Binding-site contacts:
Ligand atom O7 contacts residue ASN2 of chain 2.A at 4.2 Å.
Ligand atom C4 contacts residue ASN2 of chain 2.A at 4.2 Å.
Ligand atom C6 contacts residue ASN2 of chain 2.A at 4.5 Å.
Ligand atom C1 contacts residue ASN2 of chain 2.A at 1.4 Å.
Ligand atom C8 contacts residue ASN2 of chain 2.A at 3.4 Å.
Ligand atom N2 contacts residue ASN2 of chain 2.A at 2.9 Å (h-bond).
Ligand atom C3 contacts residue ASN2 of chain 2.A at 3.8 Å.
Ligand atom C7 contacts residue ASN2 of chain 2.A at 3.3 Å.
Ligand atom C2 contacts residue ASN2 of chain 2.A at 2.4 Å.
Ligand atom C8 contacts residue LYS403 of chain 2.A at 4.1 Å.
Ligand atom C5 contacts residue ASN2 of chain 2.A at 3.7 Å.
Ligand atom O5 contacts residue ASN2 of chain 2.A at 2.4 Å (h-bond).
Ligand atom C8 contacts residue THR4 of chain 2.A at 4.4 Å.

This small molecule binds to this protein.
Small molecule (SMILES): CC(=O)N[C@@H]1[C@@H](O)[C@H](O)[C@@H](CO)O[C@H]1O

Sequence of chain 2.A:
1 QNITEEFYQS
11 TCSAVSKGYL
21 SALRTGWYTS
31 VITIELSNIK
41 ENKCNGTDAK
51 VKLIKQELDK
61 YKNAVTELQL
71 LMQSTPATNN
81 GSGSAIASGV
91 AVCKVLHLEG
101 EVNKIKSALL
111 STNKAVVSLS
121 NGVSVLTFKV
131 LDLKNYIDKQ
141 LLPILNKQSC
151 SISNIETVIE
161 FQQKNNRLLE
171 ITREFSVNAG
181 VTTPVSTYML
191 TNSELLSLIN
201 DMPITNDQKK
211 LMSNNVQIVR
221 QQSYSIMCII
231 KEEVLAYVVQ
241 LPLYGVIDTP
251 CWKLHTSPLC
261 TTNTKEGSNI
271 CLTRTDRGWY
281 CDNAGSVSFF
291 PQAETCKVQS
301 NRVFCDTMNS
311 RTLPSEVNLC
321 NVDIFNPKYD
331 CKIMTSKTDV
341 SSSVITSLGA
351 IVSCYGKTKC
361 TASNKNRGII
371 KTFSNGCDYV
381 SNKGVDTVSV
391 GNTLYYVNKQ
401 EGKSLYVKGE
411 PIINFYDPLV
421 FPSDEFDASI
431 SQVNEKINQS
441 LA